This small molecule binds to this protein.
Small molecule (SMILES): CC(=O)N[C@@H]1[C@@H](O)[C@H](O)[C@@H](CO)O[C@H]1O

Binding-site contacts:
Ligand atom N2 contacts residue MET153 of chain 1.A at 3.5 Å.
Ligand atom O6 contacts residue ASN149 of chain 1.A at 4.5 Å.
Ligand atom C2 contacts residue MET153 of chain 1.A at 4.3 Å (hydrophobic).
Ligand atom C8 contacts residue MET153 of chain 1.A at 3.7 Å (hydrophobic).
Ligand atom C3 contacts residue ASN149 of chain 1.A at 3.9 Å.
Ligand atom C1 contacts residue ASN149 of chain 1.A at 1.5 Å.
Ligand atom C7 contacts residue MET153 of chain 1.A at 3.9 Å (hydrophobic).
Ligand atom C1 contacts residue MET153 of chain 1.A at 4.2 Å (hydrophobic).
Ligand atom N2 contacts residue ASN149 of chain 1.A at 3.1 Å (h-bond).
Ligand atom O5 contacts residue ASN149 of chain 1.A at 2.4 Å (h-bond).
Ligand atom C7 contacts residue ASN149 of chain 1.A at 4.2 Å.
Ligand atom C4 contacts residue ASN149 of chain 1.A at 4.3 Å.
Ligand atom C2 contacts residue ASN149 of chain 1.A at 2.6 Å.
Ligand atom C5 contacts residue ASN149 of chain 1.A at 3.7 Å.

Sequence of chain 1.A:
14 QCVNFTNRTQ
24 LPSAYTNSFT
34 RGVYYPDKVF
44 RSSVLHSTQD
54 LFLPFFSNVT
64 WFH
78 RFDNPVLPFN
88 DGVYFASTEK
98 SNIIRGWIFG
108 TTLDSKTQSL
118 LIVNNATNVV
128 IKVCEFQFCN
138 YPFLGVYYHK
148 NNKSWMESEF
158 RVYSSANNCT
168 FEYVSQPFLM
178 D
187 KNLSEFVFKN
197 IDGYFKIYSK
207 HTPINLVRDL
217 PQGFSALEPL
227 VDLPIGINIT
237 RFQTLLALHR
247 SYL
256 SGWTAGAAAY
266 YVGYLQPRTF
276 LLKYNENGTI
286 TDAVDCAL